Binding-site contacts:
Ligand atom N9 contacts residue THR58 of chain 1.A at 4.1 Å.
Ligand atom O2 contacts residue GLN229 of chain 2.A at 3.8 Å.
Ligand atom C5 contacts residue THR58 of chain 1.A at 3.9 Å.
Ligand atom C2 contacts residue VAL228 of chain 2.A at 4.0 Å (hydrophobic).
Ligand atom O6 contacts residue GLN229 of chain 2.A at 2.9 Å (h-bond).
Ligand atom N8 contacts residue THR58 of chain 1.A at 3.3 Å (h-bond).
Ligand atom N1 contacts residue GLN229 of chain 2.A at 3.0 Å (h-bond).
Ligand atom O6 contacts residue ILE55 of chain 1.A at 3.5 Å.
Ligand atom O2 contacts residue VAL228 of chain 2.A at 2.9 Å (h-bond).
Ligand atom O2 contacts residue ARG177 of chain 2.A at 2.8 Å (salt-bridge).
Ligand atom N9 contacts residue ARG177 of chain 2.A at 3.9 Å.
Ligand atom C2 contacts residue GLN229 of chain 2.A at 3.9 Å.
Ligand atom O6 contacts residue PHE160 of chain 2.A at 4.0 Å.
Ligand atom O6 contacts residue THR58 of chain 1.A at 3.8 Å.
Ligand atom N3 contacts residue PHE160 of chain 2.A at 3.7 Å.
Ligand atom N8 contacts residue PHE160 of chain 2.A at 3.6 Å.
Ligand atom C4 contacts residue PHE160 of chain 2.A at 3.4 Å (hydrophobic).
Ligand atom N9 contacts residue PHE160 of chain 2.A at 3.5 Å.
Ligand atom N7 contacts residue PHE160 of chain 2.A at 3.7 Å.
Ligand atom N7 contacts residue THR58 of chain 1.A at 2.8 Å (h-bond).
Ligand atom C4 contacts residue ARG177 of chain 2.A at 3.8 Å.
Ligand atom C5 contacts residue PHE160 of chain 2.A at 3.4 Å (hydrophobic).
Ligand atom N7 contacts residue ALA57 of chain 1.A at 3.5 Å.
Ligand atom N3 contacts residue ARG177 of chain 2.A at 3.0 Å (salt-bridge).
Ligand atom N8 contacts residue ASP59 of chain 1.A at 3.9 Å.
Ligand atom O2 contacts residue SER227 of chain 2.A at 3.6 Å.
Ligand atom N8 contacts residue ALA57 of chain 1.A at 3.8 Å.
Ligand atom C4 contacts residue ASN255 of chain 2.A at 3.9 Å.
Ligand atom C2 contacts residue ARG177 of chain 2.A at 3.5 Å.
Ligand atom O6 contacts residue ILE289 of chain 2.A at 4.0 Å.
Ligand atom N8 contacts residue LEU171 of chain 2.A at 3.8 Å.
Ligand atom C2 contacts residue ASN255 of chain 2.A at 3.9 Å.
Ligand atom N3 contacts residue ASN255 of chain 2.A at 3.3 Å (h-bond).
Ligand atom O6 contacts residue TYR9 of chain 1.A at 3.8 Å.
Ligand atom N1 contacts residue PHE160 of chain 2.A at 3.6 Å.
Ligand atom C2 contacts residue PHE160 of chain 2.A at 3.7 Å (hydrophobic).
Ligand atom N9 contacts residue LEU171 of chain 2.A at 4.0 Å.
Ligand atom C6 contacts residue GLN229 of chain 2.A at 3.7 Å.
Ligand atom C6 contacts residue PHE160 of chain 2.A at 3.5 Å (hydrophobic).
Ligand atom O2 contacts residue PHE160 of chain 2.A at 3.9 Å.

Sequence of chain 1.A:
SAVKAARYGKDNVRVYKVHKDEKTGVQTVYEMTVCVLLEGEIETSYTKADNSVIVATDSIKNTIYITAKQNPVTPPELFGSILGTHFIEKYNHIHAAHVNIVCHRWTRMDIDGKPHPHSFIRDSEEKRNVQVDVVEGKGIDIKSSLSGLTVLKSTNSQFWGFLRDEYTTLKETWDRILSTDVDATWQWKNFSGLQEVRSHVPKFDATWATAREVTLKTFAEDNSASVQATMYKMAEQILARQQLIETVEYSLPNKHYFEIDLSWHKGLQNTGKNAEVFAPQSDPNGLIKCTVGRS

This small molecule binds to this protein.
Small molecule (SMILES): O=c1[nH]c(=O)c2nn[nH]c2[nH]1

Sequence of chain 2.A:
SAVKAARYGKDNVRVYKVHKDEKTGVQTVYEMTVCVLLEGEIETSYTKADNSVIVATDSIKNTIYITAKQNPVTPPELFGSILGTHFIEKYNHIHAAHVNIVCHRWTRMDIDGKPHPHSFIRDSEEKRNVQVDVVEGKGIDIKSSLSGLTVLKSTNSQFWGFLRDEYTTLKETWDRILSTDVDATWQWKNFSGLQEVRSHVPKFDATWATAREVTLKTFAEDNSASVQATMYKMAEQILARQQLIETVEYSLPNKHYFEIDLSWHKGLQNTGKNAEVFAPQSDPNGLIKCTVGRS